Sequence of chain 1.B:
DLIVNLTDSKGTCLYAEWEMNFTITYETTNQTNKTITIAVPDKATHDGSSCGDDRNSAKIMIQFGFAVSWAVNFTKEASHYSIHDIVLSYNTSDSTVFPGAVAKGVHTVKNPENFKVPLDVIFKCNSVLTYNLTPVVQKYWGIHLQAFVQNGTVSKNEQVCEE

This protein binds this small molecule.
Small molecule (SMILES): CC(=O)N[C@@H]1[C@@H](O)[C@H](O)[C@@H](CO)O[C@H]1O

Binding-site contacts:
Ligand atom C2 contacts residue ASN73 of chain 1.B at 2.7 Å.
Ligand atom C3 contacts residue ASN73 of chain 1.B at 3.9 Å.
Ligand atom C4 contacts residue ASN73 of chain 1.B at 4.3 Å.
Ligand atom C7 contacts residue SER57 of chain 1.B at 3.4 Å.
Ligand atom N2 contacts residue ASN73 of chain 1.B at 3.2 Å (h-bond).
Ligand atom O5 contacts residue ASP85 of chain 1.B at 4.3 Å.
Ligand atom N2 contacts residue SER57 of chain 1.B at 3.6 Å (h-bond).
Ligand atom C5 contacts residue ASN73 of chain 1.B at 3.5 Å.
Ligand atom C8 contacts residue SER57 of chain 1.B at 3.0 Å.
Ligand atom C1 contacts residue ASN73 of chain 1.B at 1.4 Å.
Ligand atom O6 contacts residue ASP85 of chain 1.B at 4.0 Å.
Ligand atom O7 contacts residue ASN73 of chain 1.B at 3.3 Å (h-bond).
Ligand atom O5 contacts residue ASN73 of chain 1.B at 2.3 Å (h-bond).
Ligand atom O7 contacts residue SER57 of chain 1.B at 4.1 Å.
Ligand atom C7 contacts residue ASN73 of chain 1.B at 3.5 Å.